This small molecule binds to this protein.
Small molecule (SMILES): CC(=O)N[C@H]1[C@H](O[C@H]2[C@H](O)[C@@H](NC(C)=O)CO[C@@H]2CO)O[C@H](CO)[C@@H](O[C@@H]2O[C@H](CO)[C@@H](O)[C@H](O)[C@@H]2O)[C@@H]1O

Binding-site contacts:
Ligand atom C2 contacts residue ASN145 of chain 1.K at 2.3 Å.
Ligand atom C7 contacts residue ASN145 of chain 1.K at 3.6 Å.
Ligand atom C5 contacts residue ASN148 of chain 1.K at 4.1 Å.
Ligand atom C6 contacts residue ASN148 of chain 1.K at 4.2 Å.
Ligand atom C1 contacts residue THR147 of chain 1.K at 4.0 Å.
Ligand atom O6 contacts residue ASN148 of chain 1.K at 3.2 Å (h-bond).
Ligand atom N2 contacts residue THR147 of chain 1.K at 3.9 Å.
Ligand atom C5 contacts residue ASN145 of chain 1.K at 3.6 Å.
Ligand atom O5 contacts residue ASN148 of chain 1.K at 3.8 Å.
Ligand atom O7 contacts residue ASN145 of chain 1.K at 3.5 Å (h-bond).
Ligand atom C1 contacts residue ASN150 of chain 1.K at 4.2 Å.
Ligand atom C6 contacts residue GLY149 of chain 1.K at 4.2 Å.
Ligand atom O5 contacts residue ASN150 of chain 1.K at 3.3 Å (h-bond).
Ligand atom C2 contacts residue THR147 of chain 1.K at 4.4 Å.
Ligand atom C4 contacts residue ASN145 of chain 1.K at 4.1 Å.
Ligand atom C1 contacts residue ASN145 of chain 1.K at 1.5 Å.
Ligand atom C3 contacts residue ASN145 of chain 1.K at 3.7 Å.
Ligand atom O5 contacts residue ASN145 of chain 1.K at 2.3 Å (h-bond).
Ligand atom N2 contacts residue ASN145 of chain 1.K at 2.9 Å (h-bond).
Ligand atom C5 contacts residue ASN150 of chain 1.K at 4.1 Å.
Ligand atom O6 contacts residue GLY149 of chain 1.K at 3.0 Å.
Ligand atom C6 contacts residue ASN150 of chain 1.K at 3.8 Å.
Ligand atom C1 contacts residue ASN148 of chain 1.K at 4.2 Å.
Ligand atom O6 contacts residue ASN150 of chain 1.K at 2.9 Å (h-bond).
Ligand atom O5 contacts residue GLY149 of chain 1.K at 4.1 Å.

Sequence of chain 1.K:
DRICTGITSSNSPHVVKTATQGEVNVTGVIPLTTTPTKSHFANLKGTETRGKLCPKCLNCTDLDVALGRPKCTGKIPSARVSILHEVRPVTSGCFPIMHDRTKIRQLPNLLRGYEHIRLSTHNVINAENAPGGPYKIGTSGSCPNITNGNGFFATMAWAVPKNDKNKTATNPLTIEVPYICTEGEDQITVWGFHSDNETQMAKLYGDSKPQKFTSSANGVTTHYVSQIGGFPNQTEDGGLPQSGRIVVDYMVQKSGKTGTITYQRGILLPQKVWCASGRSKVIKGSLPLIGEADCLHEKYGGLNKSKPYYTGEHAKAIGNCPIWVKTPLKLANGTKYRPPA